The small molecule below binds the protein below.
Small molecule (SMILES): CC(=O)N[C@H]1CO[C@H](CO)[C@@H](OC2O[C@H](CO)[C@@H](O)[C@H](O)[C@H]2NC(C)=O)[C@@H]1O

Sequence of chain 1.A:
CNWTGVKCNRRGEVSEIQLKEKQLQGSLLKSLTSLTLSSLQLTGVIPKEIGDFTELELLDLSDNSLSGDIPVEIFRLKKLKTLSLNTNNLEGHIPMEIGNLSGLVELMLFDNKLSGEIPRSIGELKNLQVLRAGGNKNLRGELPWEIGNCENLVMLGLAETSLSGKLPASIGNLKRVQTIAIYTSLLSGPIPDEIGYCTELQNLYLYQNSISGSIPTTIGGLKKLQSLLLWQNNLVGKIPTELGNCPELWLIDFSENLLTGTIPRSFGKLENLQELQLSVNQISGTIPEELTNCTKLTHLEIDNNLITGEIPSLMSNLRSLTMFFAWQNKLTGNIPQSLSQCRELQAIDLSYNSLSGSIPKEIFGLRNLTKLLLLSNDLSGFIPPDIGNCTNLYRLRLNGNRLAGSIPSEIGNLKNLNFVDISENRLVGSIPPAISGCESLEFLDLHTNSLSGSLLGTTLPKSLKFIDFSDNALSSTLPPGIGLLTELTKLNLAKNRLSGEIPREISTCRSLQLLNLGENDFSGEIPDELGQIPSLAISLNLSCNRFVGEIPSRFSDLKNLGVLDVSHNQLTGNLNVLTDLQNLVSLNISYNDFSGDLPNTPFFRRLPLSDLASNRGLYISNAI

Binding-site contacts:
Ligand atom N2 contacts residue ASP393 of chain 1.A at 2.6 Å (salt-bridge).
Ligand atom O7 contacts residue GLY372 of chain 1.A at 3.8 Å.
Ligand atom C4 contacts residue ASN396 of chain 1.A at 4.1 Å.
Ligand atom C2 contacts residue ASP393 of chain 1.A at 3.5 Å.
Ligand atom C2 contacts residue ASN396 of chain 1.A at 2.3 Å.
Ligand atom C8 contacts residue LYS368 of chain 1.A at 3.3 Å.
Ligand atom C7 contacts residue ASN396 of chain 1.A at 3.3 Å.
Ligand atom C5 contacts residue ASN396 of chain 1.A at 3.6 Å.
Ligand atom C3 contacts residue ASP393 of chain 1.A at 3.5 Å.
Ligand atom C7 contacts residue GLY372 of chain 1.A at 4.3 Å.
Ligand atom C8 contacts residue ASP393 of chain 1.A at 3.6 Å.
Ligand atom C8 contacts residue ASN396 of chain 1.A at 4.5 Å.
Ligand atom C8 contacts residue GLY372 of chain 1.A at 4.2 Å.
Ligand atom C8 contacts residue GLU369 of chain 1.A at 3.6 Å.
Ligand atom C7 contacts residue ASP393 of chain 1.A at 3.6 Å.
Ligand atom C1 contacts residue ASP393 of chain 1.A at 4.0 Å.
Ligand atom O7 contacts residue ASN396 of chain 1.A at 3.3 Å (h-bond).
Ligand atom N2 contacts residue ASN396 of chain 1.A at 2.8 Å (h-bond).
Ligand atom O3 contacts residue ASP393 of chain 1.A at 4.0 Å.
Ligand atom O5 contacts residue ASN396 of chain 1.A at 2.4 Å (h-bond).
Ligand atom C1 contacts residue ASN396 of chain 1.A at 1.4 Å.
Ligand atom C3 contacts residue ASN396 of chain 1.A at 3.7 Å.